A protein and the small-molecule ligand that binds it are described below.
Small molecule (SMILES): CC[C@H]1C(=O)Nc2ccc(F)cc2N1C(=O)OC(C)C

Binding-site contacts:
Ligand atom C8 contacts residue VAL105 of chain 1.A at 3.7 Å (hydrophobic).
Ligand atom C4 contacts residue LEU99 of chain 1.A at 3.8 Å (hydrophobic).
Ligand atom C9 contacts residue VAL178 of chain 1.A at 4.1 Å (hydrophobic).
Ligand atom O2 contacts residue LEU99 of chain 1.A at 3.6 Å.
Ligand atom N1 contacts residue LEU99 of chain 1.A at 4.1 Å.
Ligand atom C8 contacts residue LEU99 of chain 1.A at 4.2 Å (hydrophobic).
Ligand atom C10 contacts residue VAL188 of chain 1.A at 4.0 Å (hydrophobic).
Ligand atom C6 contacts residue TYR317 of chain 1.A at 3.4 Å (hydrophobic).
Ligand atom C5 contacts residue TYR317 of chain 1.A at 3.9 Å (hydrophobic).
Ligand atom C14 contacts residue TYR180 of chain 1.A at 3.9 Å (hydrophobic).
Ligand atom O3 contacts residue LEU99 of chain 1.A at 4.1 Å.
Ligand atom C14 contacts residue TRP228 of chain 1.A at 3.7 Å (hydrophobic).
Ligand atom O1 contacts residue LYS102 of chain 1.A at 3.6 Å.
Ligand atom C10 contacts residue GLY189 of chain 1.A at 3.4 Å.
Ligand atom C8 contacts residue LEU233 of chain 1.A at 4.1 Å (hydrophobic).
Ligand atom C10 contacts residue CYS187 of chain 1.A at 3.5 Å (hydrophobic).
Ligand atom F1 contacts residue LEU233 of chain 1.A at 3.4 Å.
Ligand atom C13 contacts residue TRP228 of chain 1.A at 4.0 Å (hydrophobic).
Ligand atom O3 contacts residue TYR180 of chain 1.A at 3.4 Å.
Ligand atom N2 contacts residue LYS100 of chain 1.A at 2.8 Å (salt-bridge).
Ligand atom C9 contacts residue GLY189 of chain 1.A at 4.0 Å.
Ligand atom F1 contacts residue PHE226 of chain 1.A at 3.4 Å.
Ligand atom C3 contacts residue LEU99 of chain 1.A at 3.8 Å (hydrophobic).
Ligand atom C14 contacts residue PRO94 of chain 1.A at 3.6 Å (hydrophobic).
Ligand atom C7 contacts residue VAL105 of chain 1.A at 3.9 Å (hydrophobic).
Ligand atom C10 contacts residue VAL178 of chain 1.A at 3.4 Å (hydrophobic).
Ligand atom C4 contacts residue LYS100 of chain 1.A at 3.6 Å.
Ligand atom F1 contacts residue VAL105 of chain 1.A at 4.1 Å.
Ligand atom N2 contacts residue LEU99 of chain 1.A at 3.7 Å.
Ligand atom C11 contacts residue LEU99 of chain 1.A at 3.8 Å (hydrophobic).
Ligand atom C7 contacts residue LEU233 of chain 1.A at 3.8 Å (hydrophobic).
Ligand atom C13 contacts residue LEU233 of chain 1.A at 4.0 Å (hydrophobic).
Ligand atom C8 contacts residue CYS187 of chain 1.A at 4.0 Å (hydrophobic).
Ligand atom C6 contacts residue VAL105 of chain 1.A at 4.0 Å (hydrophobic).
Ligand atom C6 contacts residue HIS234 of chain 1.A at 4.2 Å.
Ligand atom C12 contacts residue TYR180 of chain 1.A at 3.7 Å (hydrophobic).
Ligand atom C5 contacts residue LYS100 of chain 1.A at 3.6 Å.
Ligand atom O2 contacts residue CYS187 of chain 1.A at 4.2 Å.
Ligand atom O1 contacts residue LYS100 of chain 1.A at 3.5 Å (salt-bridge).
Ligand atom C1 contacts residue LYS100 of chain 1.A at 3.6 Å.

Sequence of chain 1.A:
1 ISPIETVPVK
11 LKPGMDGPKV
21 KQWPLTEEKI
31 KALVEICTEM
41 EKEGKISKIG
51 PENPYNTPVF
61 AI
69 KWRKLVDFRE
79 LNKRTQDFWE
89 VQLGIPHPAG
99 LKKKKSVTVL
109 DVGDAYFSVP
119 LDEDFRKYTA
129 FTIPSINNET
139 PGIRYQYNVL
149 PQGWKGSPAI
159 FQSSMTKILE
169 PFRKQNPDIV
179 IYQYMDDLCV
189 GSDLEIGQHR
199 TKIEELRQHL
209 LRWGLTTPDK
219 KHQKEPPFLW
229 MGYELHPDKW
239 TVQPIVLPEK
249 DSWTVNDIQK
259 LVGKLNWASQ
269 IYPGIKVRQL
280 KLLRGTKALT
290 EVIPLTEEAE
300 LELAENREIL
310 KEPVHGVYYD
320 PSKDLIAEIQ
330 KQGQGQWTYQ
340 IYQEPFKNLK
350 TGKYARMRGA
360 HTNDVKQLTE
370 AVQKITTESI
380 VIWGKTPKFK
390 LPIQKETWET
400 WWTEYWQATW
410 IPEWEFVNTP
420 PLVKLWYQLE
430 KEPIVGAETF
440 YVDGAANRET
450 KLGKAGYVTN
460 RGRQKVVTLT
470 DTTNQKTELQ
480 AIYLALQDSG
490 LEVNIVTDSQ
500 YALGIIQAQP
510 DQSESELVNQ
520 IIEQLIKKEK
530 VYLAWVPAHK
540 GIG